The protein below binds the small molecule below.
Small molecule (SMILES): O=C(O)CCCC(=O)O

Binding-site contacts:
Ligand atom C3 contacts residue ASP182 of chain 4.B at 3.4 Å.
Ligand atom C5 contacts residue MET177 of chain 4.B at 4.0 Å (hydrophobic).
Ligand atom O4 contacts residue ARG329 of chain 4.B at 4.1 Å.
Ligand atom C5 contacts residue ARG329 of chain 4.B at 4.4 Å.
Ligand atom C1 contacts residue GLY183 of chain 4.B at 3.3 Å.
Ligand atom C3 contacts residue FE21 of chain 4.E at 4.2 Å.
Ligand atom O2 contacts residue ARG331 of chain 4.B at 4.0 Å.
Ligand atom C3 contacts residue HIS180 of chain 4.B at 4.3 Å.
Ligand atom O1 contacts residue ASP182 of chain 4.B at 3.6 Å.
Ligand atom O3 contacts residue MET177 of chain 4.B at 3.3 Å.
Ligand atom C3 contacts residue PHE267 of chain 4.B at 4.2 Å (hydrophobic).
Ligand atom O1 contacts residue ARG329 of chain 4.B at 3.9 Å.
Ligand atom O4 contacts residue ASP182 of chain 4.B at 3.9 Å.
Ligand atom C5 contacts residue HIS180 of chain 4.B at 4.2 Å.
Ligand atom O2 contacts residue ASP182 of chain 4.B at 3.9 Å.
Ligand atom O1 contacts residue ARG331 of chain 4.B at 2.3 Å (salt-bridge).
Ligand atom O4 contacts residue MET177 of chain 4.B at 4.2 Å.
Ligand atom C4 contacts residue PHE267 of chain 4.B at 4.1 Å (hydrophobic).
Ligand atom C3 contacts residue ILE264 of chain 4.B at 4.1 Å (hydrophobic).
Ligand atom C5 contacts residue FE21 of chain 4.E at 3.9 Å.
Ligand atom O1 contacts residue GLY183 of chain 4.B at 4.2 Å.
Ligand atom C2 contacts residue GLY183 of chain 4.B at 3.6 Å.
Ligand atom C4 contacts residue ARG329 of chain 4.B at 4.5 Å.
Ligand atom C2 contacts residue ASP182 of chain 4.B at 3.9 Å.
Ligand atom C1 contacts residue TYR185 of chain 4.B at 3.6 Å (hydrophobic).
Ligand atom C1 contacts residue ARG331 of chain 4.B at 3.5 Å.
Ligand atom O2 contacts residue TYR185 of chain 4.B at 3.1 Å.
Ligand atom O4 contacts residue FE21 of chain 4.E at 2.8 Å.
Ligand atom C2 contacts residue TYR185 of chain 4.B at 3.6 Å (hydrophobic).
Ligand atom C1 contacts residue ASP182 of chain 4.B at 3.8 Å.
Ligand atom O2 contacts residue GLY183 of chain 4.B at 2.8 Å (h-bond).
Ligand atom O4 contacts residue HIS180 of chain 4.B at 3.6 Å (h-bond).
Ligand atom C3 contacts residue ARG331 of chain 4.B at 4.5 Å.
Ligand atom C2 contacts residue PHE267 of chain 4.B at 3.7 Å (hydrophobic).

Sequence of chain 4.B:
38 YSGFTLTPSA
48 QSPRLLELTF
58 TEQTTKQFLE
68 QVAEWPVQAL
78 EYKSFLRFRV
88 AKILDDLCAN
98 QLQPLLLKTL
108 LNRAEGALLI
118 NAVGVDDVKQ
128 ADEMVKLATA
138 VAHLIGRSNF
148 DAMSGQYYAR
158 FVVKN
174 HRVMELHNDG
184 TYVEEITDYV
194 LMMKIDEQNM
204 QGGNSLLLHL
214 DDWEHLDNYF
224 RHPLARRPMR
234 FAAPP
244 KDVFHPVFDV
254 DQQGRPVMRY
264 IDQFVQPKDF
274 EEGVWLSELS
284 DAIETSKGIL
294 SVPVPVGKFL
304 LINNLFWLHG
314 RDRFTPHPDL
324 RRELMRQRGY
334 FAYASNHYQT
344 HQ